Sequence of chain 1.A:
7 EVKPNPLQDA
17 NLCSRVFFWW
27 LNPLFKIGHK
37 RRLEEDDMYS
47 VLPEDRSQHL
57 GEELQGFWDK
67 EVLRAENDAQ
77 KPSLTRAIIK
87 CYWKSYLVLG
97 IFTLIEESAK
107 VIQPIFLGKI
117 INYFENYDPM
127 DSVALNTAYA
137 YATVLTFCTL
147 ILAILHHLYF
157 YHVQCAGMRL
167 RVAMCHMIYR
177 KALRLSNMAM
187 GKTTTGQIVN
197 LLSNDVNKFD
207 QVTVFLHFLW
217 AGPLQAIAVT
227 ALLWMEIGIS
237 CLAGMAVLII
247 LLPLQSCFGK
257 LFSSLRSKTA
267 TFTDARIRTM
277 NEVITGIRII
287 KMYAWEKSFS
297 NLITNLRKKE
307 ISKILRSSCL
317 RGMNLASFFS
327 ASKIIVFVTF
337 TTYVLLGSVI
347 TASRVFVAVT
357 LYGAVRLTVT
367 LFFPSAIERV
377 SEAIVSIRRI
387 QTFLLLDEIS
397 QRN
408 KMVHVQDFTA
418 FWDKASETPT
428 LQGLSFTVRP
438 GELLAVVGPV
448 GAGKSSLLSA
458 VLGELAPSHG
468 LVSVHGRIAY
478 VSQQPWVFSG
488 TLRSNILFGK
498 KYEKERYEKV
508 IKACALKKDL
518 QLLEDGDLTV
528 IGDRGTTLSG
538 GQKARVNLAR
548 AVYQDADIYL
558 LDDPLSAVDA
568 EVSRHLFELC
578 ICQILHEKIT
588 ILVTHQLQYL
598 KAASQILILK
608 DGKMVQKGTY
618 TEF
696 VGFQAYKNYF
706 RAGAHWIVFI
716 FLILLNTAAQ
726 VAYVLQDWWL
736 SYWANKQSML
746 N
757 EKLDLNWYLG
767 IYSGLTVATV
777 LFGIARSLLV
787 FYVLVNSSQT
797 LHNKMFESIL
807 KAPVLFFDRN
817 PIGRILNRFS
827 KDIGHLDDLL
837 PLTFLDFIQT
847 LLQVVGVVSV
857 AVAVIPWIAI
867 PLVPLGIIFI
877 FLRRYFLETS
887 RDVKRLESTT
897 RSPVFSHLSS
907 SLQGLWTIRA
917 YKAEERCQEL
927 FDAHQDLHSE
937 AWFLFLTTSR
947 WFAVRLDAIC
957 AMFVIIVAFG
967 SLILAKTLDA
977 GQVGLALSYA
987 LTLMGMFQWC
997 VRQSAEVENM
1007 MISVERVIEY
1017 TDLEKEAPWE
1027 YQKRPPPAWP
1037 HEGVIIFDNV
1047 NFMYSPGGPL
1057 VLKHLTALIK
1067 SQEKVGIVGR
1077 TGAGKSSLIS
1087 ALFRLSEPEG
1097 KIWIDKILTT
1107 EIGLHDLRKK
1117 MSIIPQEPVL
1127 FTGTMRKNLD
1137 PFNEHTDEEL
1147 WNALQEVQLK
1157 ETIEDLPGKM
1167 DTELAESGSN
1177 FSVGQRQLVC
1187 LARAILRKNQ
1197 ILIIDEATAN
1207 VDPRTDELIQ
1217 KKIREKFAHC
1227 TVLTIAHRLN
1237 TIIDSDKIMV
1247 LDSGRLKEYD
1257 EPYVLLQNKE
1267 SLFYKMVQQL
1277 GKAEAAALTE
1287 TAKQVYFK

A small-molecule ligand and the protein it binds are described below.
Small molecule (SMILES): CC(C)CCC[C@@H](C)[C@H]1CC[C@H]2[C@@H]3CC=C4C[C@@H](O)CC[C@]4(C)[C@H]3CC[C@]12C

Binding-site contacts:
Ligand atom C27 contacts residue THR722 of chain 1.A at 3.8 Å.
Ligand atom C2 contacts residue LEU981 of chain 1.A at 4.1 Å (hydrophobic).
Ligand atom C4 contacts residue Y011 of chain 1.C at 4.0 Å.
Ligand atom C11 contacts residue VAL729 of chain 1.A at 3.6 Å (hydrophobic).
Ligand atom C17 contacts residue SER855 of chain 1.A at 3.8 Å.
Ligand atom C23 contacts residue SER855 of chain 1.A at 3.9 Å.
Ligand atom C12 contacts residue SER855 of chain 1.A at 4.0 Å.
Ligand atom C11 contacts residue VAL856 of chain 1.A at 3.8 Å (hydrophobic).
Ligand atom C24 contacts residue VAL851 of chain 1.A at 4.1 Å (hydrophobic).
Ligand atom C25 contacts residue THR722 of chain 1.A at 4.0 Å.
Ligand atom C20 contacts residue VAL726 of chain 1.A at 4.0 Å (hydrophobic).
Ligand atom C12 contacts residue VAL729 of chain 1.A at 3.6 Å (hydrophobic).
Ligand atom C1 contacts residue ALA859 of chain 1.A at 3.9 Å (hydrophobic).
Ligand atom C5 contacts residue ALA859 of chain 1.A at 3.9 Å (hydrophobic).
Ligand atom C20 contacts residue SER855 of chain 1.A at 4.1 Å.
Ligand atom C21 contacts residue SER855 of chain 1.A at 3.4 Å.
Ligand atom C2 contacts residue TRP733 of chain 1.A at 3.7 Å (hydrophobic).
Ligand atom C2 contacts residue VAL860 of chain 1.A at 4.2 Å (hydrophobic).
Ligand atom C15 contacts residue Y011 of chain 1.C at 3.9 Å.
Ligand atom C7 contacts residue ALA859 of chain 1.A at 4.0 Å (hydrophobic).
Ligand atom C22 contacts residue VAL726 of chain 1.A at 3.7 Å (hydrophobic).
Ligand atom C5 contacts residue Y011 of chain 1.C at 4.1 Å.
Ligand atom C10 contacts residue ALA859 of chain 1.A at 4.1 Å (hydrophobic).
Ligand atom C12 contacts residue VAL856 of chain 1.A at 3.8 Å (hydrophobic).
Ligand atom C23 contacts residue VAL851 of chain 1.A at 4.1 Å (hydrophobic).
Ligand atom C7 contacts residue Y011 of chain 1.C at 4.1 Å.
Ligand atom C8 contacts residue Y011 of chain 1.C at 3.9 Å.
Ligand atom C21 contacts residue VAL729 of chain 1.A at 3.8 Å (hydrophobic).
Ligand atom C26 contacts residue GLN725 of chain 1.A at 3.7 Å.
Ligand atom C1 contacts residue LEU981 of chain 1.A at 4.1 Å (hydrophobic).
Ligand atom C19 contacts residue TRP733 of chain 1.A at 3.6 Å (hydrophobic).
Ligand atom C6 contacts residue Y011 of chain 1.C at 4.1 Å.
Ligand atom C21 contacts residue GLY852 of chain 1.A at 3.7 Å.
Ligand atom C19 contacts residue Y011 of chain 1.C at 4.2 Å.
Ligand atom C19 contacts residue LEU730 of chain 1.A at 4.1 Å (hydrophobic).
Ligand atom C26 contacts residue THR722 of chain 1.A at 3.5 Å.
Ligand atom C25 contacts residue VAL851 of chain 1.A at 4.1 Å (hydrophobic).
Ligand atom C6 contacts residue ALA859 of chain 1.A at 3.8 Å (hydrophobic).
Ligand atom C16 contacts residue Y011 of chain 1.C at 4.0 Å.
Ligand atom C9 contacts residue ALA859 of chain 1.A at 3.8 Å (hydrophobic).